This protein binds this small molecule.
Small molecule (SMILES): CC(=O)N[C@@H]1[C@@H](O)[C@H](O)[C@@H](CO)O[C@H]1O

Binding-site contacts:
Ligand atom C4 contacts residue ASN21 of chain 1.E at 3.8 Å.
Ligand atom O7 contacts residue ASN21 of chain 1.E at 4.0 Å.
Ligand atom C2 contacts residue ASN21 of chain 1.E at 2.5 Å.
Ligand atom O5 contacts residue ASN21 of chain 1.E at 2.5 Å (h-bond).
Ligand atom C6 contacts residue ASN21 of chain 1.E at 3.3 Å.
Ligand atom C5 contacts residue ASN21 of chain 1.E at 3.3 Å.
Ligand atom O6 contacts residue ASN21 of chain 1.E at 4.3 Å.
Ligand atom C3 contacts residue ASN21 of chain 1.E at 3.7 Å.
Ligand atom C1 contacts residue ASN21 of chain 1.E at 1.4 Å.
Ligand atom N2 contacts residue ASN21 of chain 1.E at 3.3 Å (h-bond).
Ligand atom C7 contacts residue ASN21 of chain 1.E at 4.0 Å.

Sequence of chain 1.E:
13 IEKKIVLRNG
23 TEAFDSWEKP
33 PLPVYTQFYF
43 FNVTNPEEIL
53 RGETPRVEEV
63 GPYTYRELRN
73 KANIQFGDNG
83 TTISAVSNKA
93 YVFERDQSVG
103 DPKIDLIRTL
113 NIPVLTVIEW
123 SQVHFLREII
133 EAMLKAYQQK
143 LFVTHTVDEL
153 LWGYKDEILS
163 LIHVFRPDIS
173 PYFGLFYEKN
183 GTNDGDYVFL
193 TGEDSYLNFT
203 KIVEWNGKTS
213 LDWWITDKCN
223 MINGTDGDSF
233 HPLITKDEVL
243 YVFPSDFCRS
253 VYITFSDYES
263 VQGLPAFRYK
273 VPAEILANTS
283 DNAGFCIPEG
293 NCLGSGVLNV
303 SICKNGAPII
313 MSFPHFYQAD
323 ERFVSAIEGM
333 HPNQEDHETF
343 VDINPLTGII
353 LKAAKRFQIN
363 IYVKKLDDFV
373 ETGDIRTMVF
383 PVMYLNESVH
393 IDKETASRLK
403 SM